The protein below binds the small molecule below.
Small molecule (SMILES): OC[C@H]1O[C@H](O)[C@@H](O)[C@@H](O)[C@@H]1O

Sequence of chain 1.A:
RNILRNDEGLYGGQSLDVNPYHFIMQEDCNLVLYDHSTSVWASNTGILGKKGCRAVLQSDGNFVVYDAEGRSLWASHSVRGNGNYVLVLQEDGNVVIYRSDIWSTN

Binding-site contacts:
Ligand atom O4 contacts residue TYR66 of chain 1.A at 3.7 Å.
Ligand atom O2 contacts residue VAL79 of chain 1.A at 3.7 Å.
Ligand atom O2 contacts residue ASP60 of chain 1.A at 3.0 Å (salt-bridge).
Ligand atom O6 contacts residue ALA75 of chain 1.A at 4.2 Å.
Ligand atom C1 contacts residue ASN62 of chain 1.A at 3.6 Å.
Ligand atom O2 contacts residue VAL64 of chain 1.A at 4.2 Å.
Ligand atom C1 contacts residue VAL79 of chain 1.A at 4.0 Å (hydrophobic).
Ligand atom O4 contacts residue SER72 of chain 1.A at 3.3 Å (h-bond).
Ligand atom C2 contacts residue ASN62 of chain 1.A at 3.9 Å.
Ligand atom C6 contacts residue SER72 of chain 1.A at 4.1 Å.
Ligand atom C4 contacts residue TYR66 of chain 1.A at 4.2 Å (hydrophobic).
Ligand atom O6 contacts residue HIS77 of chain 1.A at 3.0 Å (h-bond).
Ligand atom O3 contacts residue ASP60 of chain 1.A at 4.4 Å.
Ligand atom O3 contacts residue GLN58 of chain 1.A at 3.7 Å.
Ligand atom C2 contacts residue ASP60 of chain 1.A at 3.6 Å.
Ligand atom O5 contacts residue HIS77 of chain 1.A at 3.8 Å.
Ligand atom C6 contacts residue HIS77 of chain 1.A at 4.2 Å.
Ligand atom O2 contacts residue ASN62 of chain 1.A at 2.9 Å (h-bond).
Ligand atom C6 contacts residue ALA75 of chain 1.A at 4.2 Å (hydrophobic).
Ligand atom C4 contacts residue VAL64 of chain 1.A at 4.4 Å (hydrophobic).
Ligand atom O2 contacts residue GLN58 of chain 1.A at 3.7 Å.
Ligand atom C4 contacts residue SER72 of chain 1.A at 4.4 Å.
Ligand atom O5 contacts residue ASN62 of chain 1.A at 3.2 Å (h-bond).
Ligand atom C2 contacts residue VAL79 of chain 1.A at 4.3 Å (hydrophobic).
Ligand atom C4 contacts residue ASN62 of chain 1.A at 4.4 Å.
Ligand atom C6 contacts residue ASN62 of chain 1.A at 4.4 Å.
Ligand atom C5 contacts residue ASN62 of chain 1.A at 4.2 Å.
Ligand atom O3 contacts residue TYR66 of chain 1.A at 3.6 Å (h-bond).